Binding-site contacts:
Ligand atom CAF contacts residue SER309 of chain 2.A at 3.7 Å.
Ligand atom CAI contacts residue SER309 of chain 2.A at 4.2 Å.
Ligand atom CAC contacts residue THR312 of chain 2.A at 3.3 Å.
Ligand atom CAD contacts residue ILE255 of chain 2.A at 4.2 Å (hydrophobic).
Ligand atom CAE contacts residue SER309 of chain 2.A at 1.4 Å.
Ligand atom CAG contacts residue THR312 of chain 2.A at 3.2 Å.
Ligand atom CAE contacts residue THR312 of chain 2.A at 2.5 Å.
Ligand atom CAF contacts residue THR312 of chain 2.A at 3.3 Å.
Ligand atom CAG contacts residue VAL308 of chain 2.A at 4.3 Å (hydrophobic).
Ligand atom CAG contacts residue ILE255 of chain 2.A at 3.9 Å (hydrophobic).
Ligand atom CAI contacts residue THR312 of chain 2.A at 3.9 Å.
Ligand atom CAC contacts residue SER309 of chain 2.A at 2.5 Å.
Ligand atom CAH contacts residue GLY307 of chain 2.A at 4.4 Å.
Ligand atom CAH contacts residue SER309 of chain 2.A at 2.5 Å.
Ligand atom CAD contacts residue MET260 of chain 2.A at 4.0 Å (hydrophobic).
Ligand atom CAE contacts residue VAL308 of chain 2.A at 4.4 Å (hydrophobic).
Ligand atom CAH contacts residue VAL308 of chain 2.A at 3.7 Å (hydrophobic).
Ligand atom CAH contacts residue THR312 of chain 2.A at 3.2 Å.
Ligand atom CAG contacts residue SER309 of chain 2.A at 3.7 Å.

A small-molecule ligand and the protein it binds are described below.
Small molecule (SMILES): CCC1(C)CCCCC1

Sequence of chain 2.A:
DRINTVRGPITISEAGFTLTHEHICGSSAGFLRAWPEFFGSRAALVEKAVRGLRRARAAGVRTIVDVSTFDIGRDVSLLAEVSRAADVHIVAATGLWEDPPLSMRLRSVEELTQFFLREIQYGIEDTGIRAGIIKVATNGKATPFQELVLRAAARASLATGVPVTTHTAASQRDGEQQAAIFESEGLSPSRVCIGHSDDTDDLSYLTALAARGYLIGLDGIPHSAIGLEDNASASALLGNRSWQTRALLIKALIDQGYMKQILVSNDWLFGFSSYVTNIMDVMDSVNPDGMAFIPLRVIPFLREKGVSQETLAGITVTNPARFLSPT